This small molecule binds to this protein.
Small molecule (SMILES): CC(=O)N[C@H]1[C@H](O[C@H]2[C@H](O)[C@@H](NC(C)=O)CO[C@@H]2CO)O[C@H](CO)[C@@H](O)[C@@H]1O

Binding-site contacts:
Ligand atom O7 contacts residue ASN361 of chain 1.P at 4.2 Å.
Ligand atom C2 contacts residue ASN361 of chain 1.P at 2.4 Å.
Ligand atom C7 contacts residue ASN361 of chain 1.P at 3.7 Å.
Ligand atom C8 contacts residue GLY358 of chain 1.P at 3.7 Å.
Ligand atom C3 contacts residue ASN361 of chain 1.P at 3.8 Å.
Ligand atom O6 contacts residue ASN361 of chain 1.P at 3.9 Å.
Ligand atom C5 contacts residue ASN361 of chain 1.P at 3.7 Å.
Ligand atom O5 contacts residue ASN361 of chain 1.P at 2.4 Å (h-bond).
Ligand atom C4 contacts residue ASN361 of chain 1.P at 4.2 Å.
Ligand atom N2 contacts residue ASN361 of chain 1.P at 2.8 Å (h-bond).
Ligand atom C1 contacts residue ASN361 of chain 1.P at 1.4 Å.

Sequence of chain 1.P:
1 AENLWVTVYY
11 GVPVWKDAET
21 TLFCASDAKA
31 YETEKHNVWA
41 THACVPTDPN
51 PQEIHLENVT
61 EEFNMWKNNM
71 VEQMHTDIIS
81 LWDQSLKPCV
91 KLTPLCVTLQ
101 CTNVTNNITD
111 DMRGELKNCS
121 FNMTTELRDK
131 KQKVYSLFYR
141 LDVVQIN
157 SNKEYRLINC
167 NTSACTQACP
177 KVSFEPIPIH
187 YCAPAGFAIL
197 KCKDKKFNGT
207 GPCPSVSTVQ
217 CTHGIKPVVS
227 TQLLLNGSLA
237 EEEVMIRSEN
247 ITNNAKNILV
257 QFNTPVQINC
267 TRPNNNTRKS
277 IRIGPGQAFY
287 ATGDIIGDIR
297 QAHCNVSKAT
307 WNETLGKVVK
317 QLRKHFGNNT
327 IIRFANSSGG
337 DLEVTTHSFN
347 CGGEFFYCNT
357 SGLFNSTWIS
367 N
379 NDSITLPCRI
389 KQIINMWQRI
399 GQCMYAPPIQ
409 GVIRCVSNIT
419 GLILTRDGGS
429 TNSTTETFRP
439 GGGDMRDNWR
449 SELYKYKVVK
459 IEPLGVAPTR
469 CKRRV